The small molecule below binds the protein below.
Small molecule (SMILES): C/C(=C/CC/C(C)=C/CC/C(C)=C/CC[C@]1(C)CCc2cc(O)cc(C)c2O1)C(=O)O

Sequence of chain 1.A:
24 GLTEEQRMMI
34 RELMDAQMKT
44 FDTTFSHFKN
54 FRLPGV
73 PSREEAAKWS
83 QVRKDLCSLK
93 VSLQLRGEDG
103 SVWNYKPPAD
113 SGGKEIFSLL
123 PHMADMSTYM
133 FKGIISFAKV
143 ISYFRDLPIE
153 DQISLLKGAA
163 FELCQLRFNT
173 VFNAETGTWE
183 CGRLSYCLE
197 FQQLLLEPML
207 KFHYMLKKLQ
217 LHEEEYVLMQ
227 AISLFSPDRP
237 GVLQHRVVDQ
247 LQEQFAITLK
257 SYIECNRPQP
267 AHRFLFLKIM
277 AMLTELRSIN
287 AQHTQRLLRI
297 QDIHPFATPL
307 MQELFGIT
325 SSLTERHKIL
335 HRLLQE

Binding-site contacts:
Ligand atom O10 contacts residue HIS289 of chain 1.A at 2.4 Å (h-bond).
Ligand atom O29 contacts residue GLN167 of chain 1.A at 3.5 Å (h-bond).
Ligand atom C07 contacts residue ALA126 of chain 1.A at 3.7 Å (hydrophobic).
Ligand atom C25 contacts residue SER129 of chain 1.A at 3.9 Å.
Ligand atom C07 contacts residue LEU122 of chain 1.A at 3.8 Å (hydrophobic).
Ligand atom C12 contacts residue LEU91 of chain 1.A at 3.9 Å (hydrophobic).
Ligand atom C24 contacts residue MET125 of chain 1.A at 3.2 Å (hydrophobic).
Ligand atom C26 contacts residue SER129 of chain 1.A at 3.2 Å.
Ligand atom C05 contacts residue PHE302 of chain 1.A at 3.7 Å (hydrophobic).
Ligand atom C20 contacts residue GLN167 of chain 1.A at 3.0 Å.
Ligand atom O09 contacts residue MET307 of chain 1.A at 3.6 Å.
Ligand atom C08 contacts residue SER129 of chain 1.A at 3.7 Å.
Ligand atom C25 contacts residue PHE170 of chain 1.A at 3.8 Å (hydrophobic).
Ligand atom C01 contacts residue ARG292 of chain 1.A at 3.9 Å.
Ligand atom C03 contacts residue HIS289 of chain 1.A at 3.9 Å.
Ligand atom O31 contacts residue SER129 of chain 1.A at 3.5 Å (h-bond).
Ligand atom C07 contacts residue PHE302 of chain 1.A at 3.6 Å (hydrophobic).
Ligand atom C23 contacts residue MET125 of chain 1.A at 3.8 Å (hydrophobic).
Ligand atom C23 contacts residue PHE170 of chain 1.A at 3.7 Å (hydrophobic).
Ligand atom C20 contacts residue TRP181 of chain 1.A at 3.5 Å (hydrophobic).
Ligand atom C01 contacts residue HIS289 of chain 1.A at 3.7 Å.
Ligand atom C18 contacts residue TRP181 of chain 1.A at 3.8 Å (hydrophobic).
Ligand atom O09 contacts residue SER129 of chain 1.A at 2.7 Å (h-bond).
Ligand atom C04 contacts residue HIS289 of chain 1.A at 3.4 Å.
Ligand atom C21 contacts residue TRP181 of chain 1.A at 3.6 Å (hydrophobic).
Ligand atom C03 contacts residue ILE296 of chain 1.A at 3.4 Å (hydrophobic).
Ligand atom C02 contacts residue HIS289 of chain 1.A at 3.7 Å.
Ligand atom C25 contacts residue MET125 of chain 1.A at 3.4 Å (hydrophobic).
Ligand atom O31 contacts residue MET128 of chain 1.A at 2.9 Å.
Ligand atom C15 contacts residue LEU91 of chain 1.A at 3.4 Å (hydrophobic).
Ligand atom C11 contacts residue LEU88 of chain 1.A at 3.7 Å (hydrophobic).
Ligand atom C24 contacts residue PHE170 of chain 1.A at 3.5 Å (hydrophobic).
Ligand atom C30 contacts residue GLN167 of chain 1.A at 3.8 Å.
Ligand atom C08 contacts residue HIS289 of chain 1.A at 3.6 Å.
Ligand atom C04 contacts residue LEU293 of chain 1.A at 3.7 Å (hydrophobic).
Ligand atom C20 contacts residue HIS209 of chain 1.A at 3.2 Å.
Ligand atom C07 contacts residue MET125 of chain 1.A at 3.3 Å (hydrophobic).
Ligand atom O31 contacts residue MET125 of chain 1.A at 3.1 Å (h-bond).
Ligand atom C25 contacts residue MET128 of chain 1.A at 3.9 Å (hydrophobic).
Ligand atom C02 contacts residue LEU88 of chain 1.A at 3.8 Å (hydrophobic).